The protein below binds the small molecule below.
Small molecule (SMILES): NC1N=CNc2c1ncn2[C@@H]1O[C@H](CO[P](=O)(O)O[C@H]2[C@@H](O)[C@H](n3cnc4c3NC=NC4N)O[C@@H]2CO[P](=O)(O)O[C@H]2[C@@H](O)[C@H](n3cnc4c3NC=NC4N)O[C@@H]2CO[P](=O)(O)O[C@H]2[C@@H](O)[C@H](n3cnc4c3NC=NC4N)O[C@@H]2CO[P](=O)(O)O[C@H]2[C@@H](O)[C@H](n3cnc4c3NC=NC4N)O[C@@H]2COP(=O)=O)[C@@H](O)[C@H]1O

Sequence of chain 1.I:
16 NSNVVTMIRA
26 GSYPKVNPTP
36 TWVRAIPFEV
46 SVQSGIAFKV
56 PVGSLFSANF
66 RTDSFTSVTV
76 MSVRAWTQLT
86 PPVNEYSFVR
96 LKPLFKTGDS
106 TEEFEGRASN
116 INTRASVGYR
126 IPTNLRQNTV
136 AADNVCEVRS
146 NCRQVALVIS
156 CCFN

Binding-site contacts:
Ligand atom C2' contacts residue THR36 of chain 1.L at 3.9 Å.
Ligand atom O5' contacts residue SER17 of chain 1.I at 2.4 Å (h-bond).
Ligand atom O2' contacts residue ARG10 of chain 3.L at 3.9 Å.
Ligand atom O2' contacts residue SER155 of chain 2.M at 2.4 Å (h-bond).
Ligand atom N3 contacts residue VAL38 of chain 2.M at 4.0 Å.
Ligand atom C5' contacts residue SER17 of chain 1.I at 2.9 Å.
Ligand atom C3' contacts residue SER17 of chain 1.I at 3.8 Å.
Ligand atom C3' contacts residue SER155 of chain 2.M at 3.7 Å.
Ligand atom O2' contacts residue ASN16 of chain 1.I at 2.9 Å.
Ligand atom C4' contacts residue ALA40 of chain 2.M at 3.7 Å (hydrophobic).
Ligand atom O2' contacts residue THR36 of chain 1.L at 2.5 Å (h-bond).
Ligand atom O3' contacts residue SER155 of chain 2.M at 3.0 Å (h-bond).
Ligand atom C5' contacts residue ARG79 of chain 2.M at 3.4 Å.
Ligand atom C5' contacts residue THR21 of chain 1.I at 3.5 Å.
Ligand atom OP1 contacts residue THR21 of chain 1.I at 4.0 Å.
Ligand atom C2' contacts residue VAL38 of chain 2.M at 3.6 Å (hydrophobic).
Ligand atom O5' contacts residue ALA40 of chain 2.M at 3.9 Å.
Ligand atom C2' contacts residue ARG10 of chain 3.L at 3.9 Å.
Ligand atom O3' contacts residue THR36 of chain 1.L at 3.9 Å.
Ligand atom N3 contacts residue ARG10 of chain 3.L at 2.4 Å (salt-bridge).
Ligand atom N1 contacts residue ARG10 of chain 3.L at 3.9 Å.
Ligand atom O2' contacts residue ARG39 of chain 2.M at 3.7 Å.
Ligand atom O2' contacts residue SER17 of chain 1.I at 2.8 Å (h-bond).
Ligand atom C2' contacts residue SER17 of chain 1.I at 3.5 Å.
Ligand atom C4 contacts residue ARG10 of chain 3.L at 3.1 Å.
Ligand atom P contacts residue ARG79 of chain 2.M at 4.0 Å.
Ligand atom C2' contacts residue SER155 of chain 2.M at 3.6 Å.
Ligand atom C1' contacts residue VAL38 of chain 1.L at 3.5 Å (hydrophobic).
Ligand atom P contacts residue SER17 of chain 1.I at 3.2 Å.
Ligand atom O2' contacts residue VAL38 of chain 2.M at 2.6 Å (h-bond).
Ligand atom O5' contacts residue ARG79 of chain 2.M at 3.1 Å (salt-bridge).
Ligand atom N9 contacts residue ARG10 of chain 3.L at 3.6 Å (salt-bridge).
Ligand atom C1' contacts residue ARG10 of chain 3.L at 3.5 Å.
Ligand atom C5' contacts residue ALA40 of chain 2.M at 3.6 Å (hydrophobic).
Ligand atom O3' contacts residue SER17 of chain 1.I at 2.9 Å (h-bond).
Ligand atom C2 contacts residue ARG10 of chain 3.L at 3.1 Å.
Ligand atom C4' contacts residue ARG79 of chain 2.M at 3.1 Å.
Ligand atom O4' contacts residue ARG79 of chain 2.M at 3.3 Å (salt-bridge).
Ligand atom C4' contacts residue VAL19 of chain 1.I at 3.8 Å (hydrophobic).
Ligand atom C4' contacts residue SER17 of chain 1.I at 3.9 Å.

Sequence of chain 1.L:
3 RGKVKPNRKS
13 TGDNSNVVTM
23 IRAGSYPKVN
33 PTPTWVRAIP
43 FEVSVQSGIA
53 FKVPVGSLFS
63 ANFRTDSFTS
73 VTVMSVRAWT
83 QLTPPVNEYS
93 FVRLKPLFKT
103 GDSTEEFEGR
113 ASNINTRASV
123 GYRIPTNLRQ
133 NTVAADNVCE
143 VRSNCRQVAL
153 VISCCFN

Sequence of chain 2.M:
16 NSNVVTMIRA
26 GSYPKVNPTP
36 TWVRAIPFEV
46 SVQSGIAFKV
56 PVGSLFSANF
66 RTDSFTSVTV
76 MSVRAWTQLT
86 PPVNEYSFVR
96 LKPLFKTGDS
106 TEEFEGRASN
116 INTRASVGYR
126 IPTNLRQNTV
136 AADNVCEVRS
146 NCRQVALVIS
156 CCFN

Sequence of chain 3.L:
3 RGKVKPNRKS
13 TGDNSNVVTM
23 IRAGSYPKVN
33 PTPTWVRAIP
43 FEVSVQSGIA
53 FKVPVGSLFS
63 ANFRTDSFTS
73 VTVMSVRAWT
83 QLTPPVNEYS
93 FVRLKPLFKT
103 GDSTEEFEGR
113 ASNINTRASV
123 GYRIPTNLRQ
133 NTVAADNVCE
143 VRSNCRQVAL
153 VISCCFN